Binding-site contacts:
Ligand atom C4 contacts residue LEU304 of chain 1.A at 3.9 Å (hydrophobic).
Ligand atom C6' contacts residue VAL50 of chain 1.A at 4.1 Å (hydrophobic).
Ligand atom F3 contacts residue LYS24 of chain 1.A at 3.4 Å.
Ligand atom O2 contacts residue TRP23 of chain 1.A at 3.3 Å.
Ligand atom C7' contacts residue TRP23 of chain 1.A at 3.9 Å (hydrophobic).
Ligand atom C7 contacts residue HIS113 of chain 1.A at 3.6 Å.
Ligand atom F1 contacts residue LYS24 of chain 1.A at 3.1 Å.
Ligand atom O1 contacts residue TYR51 of chain 1.A at 3.1 Å (h-bond).
Ligand atom N contacts residue TRP23 of chain 1.A at 3.7 Å.
Ligand atom F3 contacts residue TYR51 of chain 1.A at 4.3 Å.
Ligand atom C2' contacts residue TRP23 of chain 1.A at 3.5 Å (hydrophobic).
Ligand atom C6' contacts residue PHE125 of chain 1.A at 3.6 Å (hydrophobic).
Ligand atom F2 contacts residue PRO221 of chain 1.A at 3.8 Å.
Ligand atom C7 contacts residue NAP1 of chain 1.C at 3.3 Å.
Ligand atom O2 contacts residue TYR51 of chain 1.A at 2.6 Å (h-bond).
Ligand atom C7' contacts residue LYS24 of chain 1.A at 4.0 Å.
Ligand atom F2 contacts residue TRP23 of chain 1.A at 3.7 Å.
Ligand atom C2 contacts residue HIS113 of chain 1.A at 3.4 Å.
Ligand atom C1' contacts residue TRP23 of chain 1.A at 4.1 Å (hydrophobic).
Ligand atom C7 contacts residue TRP23 of chain 1.A at 4.2 Å (hydrophobic).
Ligand atom O2 contacts residue NAP1 of chain 1.C at 3.9 Å.
Ligand atom C5' contacts residue PHE125 of chain 1.A at 3.5 Å (hydrophobic).
Ligand atom C1 contacts residue HIS113 of chain 1.A at 3.9 Å.
Ligand atom C3 contacts residue TRP82 of chain 1.A at 4.2 Å (hydrophobic).
Ligand atom C5 contacts residue VAL303 of chain 1.A at 3.7 Å (hydrophobic).
Ligand atom C3' contacts residue TRP23 of chain 1.A at 4.2 Å (hydrophobic).
Ligand atom C1' contacts residue TYR51 of chain 1.A at 4.4 Å (hydrophobic).
Ligand atom C7 contacts residue TYR51 of chain 1.A at 3.2 Å (hydrophobic).
Ligand atom C2 contacts residue TRP82 of chain 1.A at 4.3 Å (hydrophobic).
Ligand atom C3 contacts residue LEU304 of chain 1.A at 4.3 Å (hydrophobic).
Ligand atom C2 contacts residue NAP1 of chain 1.C at 3.2 Å.
Ligand atom C4 contacts residue VAL303 of chain 1.A at 4.0 Å (hydrophobic).
Ligand atom O1 contacts residue NAP1 of chain 1.C at 2.9 Å.
Ligand atom C2' contacts residue TYR51 of chain 1.A at 4.2 Å (hydrophobic).
Ligand atom C4 contacts residue TRP82 of chain 1.A at 4.2 Å (hydrophobic).
Ligand atom C5' contacts residue VAL50 of chain 1.A at 4.0 Å (hydrophobic).
Ligand atom C1 contacts residue NAP1 of chain 1.C at 3.9 Å.
Ligand atom F3 contacts residue TRP23 of chain 1.A at 2.8 Å.
Ligand atom C3 contacts residue NAP1 of chain 1.C at 4.0 Å.
Ligand atom O1 contacts residue HIS113 of chain 1.A at 2.9 Å (h-bond).

Sequence of chain 1.A:
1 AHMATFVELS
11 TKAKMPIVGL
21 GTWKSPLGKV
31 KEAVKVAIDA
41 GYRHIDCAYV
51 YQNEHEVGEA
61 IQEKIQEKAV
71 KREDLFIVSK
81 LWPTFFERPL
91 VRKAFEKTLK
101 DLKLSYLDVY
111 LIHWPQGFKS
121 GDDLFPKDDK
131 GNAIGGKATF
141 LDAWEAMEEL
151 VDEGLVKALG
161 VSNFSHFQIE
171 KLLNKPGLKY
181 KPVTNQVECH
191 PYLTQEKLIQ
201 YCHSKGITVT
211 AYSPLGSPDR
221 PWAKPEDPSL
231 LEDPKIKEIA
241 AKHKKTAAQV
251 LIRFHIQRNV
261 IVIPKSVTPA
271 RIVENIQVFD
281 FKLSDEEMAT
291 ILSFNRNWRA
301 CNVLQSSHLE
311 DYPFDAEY

This small molecule binds to this protein.
Small molecule (SMILES): O=C(O)c1ccccc1Nc1cccc(C(F)(F)F)c1